The small molecule below binds the protein below.
Small molecule (SMILES): C[C@H]1O[C@@H](n2cnc3c(N)ncnc32)[C@H](O)[C@@H]1O

Binding-site contacts:
Ligand atom C3' contacts residue B121 of chain 1.P at 4.2 Å.
Ligand atom C8 contacts residue LEU486 of chain 1.A at 3.9 Å (hydrophobic).
Ligand atom O2' contacts residue LEU486 of chain 1.A at 4.3 Å.
Ligand atom O3' contacts residue ASP490 of chain 1.A at 4.2 Å.
Ligand atom O4' contacts residue B121 of chain 1.P at 2.8 Å (h-bond).
Ligand atom C2 contacts residue ASP487 of chain 1.A at 3.5 Å.
Ligand atom C4 contacts residue LEU486 of chain 1.A at 3.9 Å (hydrophobic).
Ligand atom O3' contacts residue ASP487 of chain 1.A at 3.0 Å (salt-bridge).
Ligand atom O3' contacts residue B121 of chain 1.P at 3.9 Å.
Ligand atom N6 contacts residue LEU486 of chain 1.A at 4.0 Å.
Ligand atom C6 contacts residue LEU486 of chain 1.A at 3.4 Å (hydrophobic).
Ligand atom C2' contacts residue PRO124 of chain 1.A at 4.3 Å (hydrophobic).
Ligand atom N6 contacts residue B121 of chain 1.P at 4.0 Å.
Ligand atom C1' contacts residue B121 of chain 1.P at 4.1 Å.
Ligand atom C5 contacts residue LEU486 of chain 1.A at 3.8 Å (hydrophobic).
Ligand atom C3' contacts residue ASP487 of chain 1.A at 4.0 Å.
Ligand atom O2' contacts residue ASP487 of chain 1.A at 3.8 Å.
Ligand atom C2' contacts residue ASP487 of chain 1.A at 4.0 Å.
Ligand atom N7 contacts residue LEU486 of chain 1.A at 3.8 Å.
Ligand atom C5' contacts residue B121 of chain 1.P at 2.1 Å.
Ligand atom C6 contacts residue B121 of chain 1.P at 3.8 Å.
Ligand atom N3 contacts residue ASP487 of chain 1.A at 3.5 Å.
Ligand atom N9 contacts residue B121 of chain 1.P at 3.3 Å (h-bond).
Ligand atom N1 contacts residue B121 of chain 1.P at 4.2 Å.
Ligand atom C8 contacts residue B121 of chain 1.P at 3.2 Å.
Ligand atom C4' contacts residue B121 of chain 1.P at 3.0 Å.
Ligand atom C4 contacts residue ASP487 of chain 1.A at 4.2 Å.
Ligand atom O2' contacts residue GLU121 of chain 1.A at 3.5 Å (salt-bridge).
Ligand atom N9 contacts residue LEU486 of chain 1.A at 4.1 Å.
Ligand atom N3 contacts residue B121 of chain 1.P at 4.0 Å.
Ligand atom N7 contacts residue B121 of chain 1.P at 3.1 Å (h-bond).
Ligand atom C2 contacts residue B121 of chain 1.P at 4.2 Å.
Ligand atom C2 contacts residue LEU486 of chain 1.A at 3.2 Å (hydrophobic).
Ligand atom C3' contacts residue PRO124 of chain 1.A at 4.3 Å (hydrophobic).
Ligand atom N3 contacts residue LEU486 of chain 1.A at 3.7 Å.
Ligand atom O3' contacts residue PRO124 of chain 1.A at 4.1 Å.
Ligand atom C4 contacts residue B121 of chain 1.P at 3.3 Å.
Ligand atom O2' contacts residue PRO124 of chain 1.A at 3.9 Å.
Ligand atom C5 contacts residue B121 of chain 1.P at 3.1 Å.
Ligand atom N1 contacts residue LEU486 of chain 1.A at 3.0 Å (h-bond).

Sequence of chain 1.E:
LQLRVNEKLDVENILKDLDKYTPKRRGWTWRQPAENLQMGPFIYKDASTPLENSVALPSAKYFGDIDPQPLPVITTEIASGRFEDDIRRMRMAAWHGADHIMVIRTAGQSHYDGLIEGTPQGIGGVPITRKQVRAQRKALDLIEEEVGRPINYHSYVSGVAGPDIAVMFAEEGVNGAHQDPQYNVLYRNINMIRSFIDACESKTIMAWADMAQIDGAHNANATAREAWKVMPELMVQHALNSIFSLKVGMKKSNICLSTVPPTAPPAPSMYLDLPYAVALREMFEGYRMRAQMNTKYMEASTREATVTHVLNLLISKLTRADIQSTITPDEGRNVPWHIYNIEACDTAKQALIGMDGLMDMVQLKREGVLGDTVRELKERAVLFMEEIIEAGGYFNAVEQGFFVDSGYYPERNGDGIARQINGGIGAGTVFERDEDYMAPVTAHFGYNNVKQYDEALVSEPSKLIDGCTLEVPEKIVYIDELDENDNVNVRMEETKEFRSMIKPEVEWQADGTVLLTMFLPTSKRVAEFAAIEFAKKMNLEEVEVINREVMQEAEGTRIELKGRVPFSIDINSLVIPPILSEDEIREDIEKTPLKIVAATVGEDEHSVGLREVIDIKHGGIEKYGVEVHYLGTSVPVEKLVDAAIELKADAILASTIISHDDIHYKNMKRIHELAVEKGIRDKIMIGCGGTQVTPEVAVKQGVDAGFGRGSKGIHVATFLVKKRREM

Sequence of chain 1.A:
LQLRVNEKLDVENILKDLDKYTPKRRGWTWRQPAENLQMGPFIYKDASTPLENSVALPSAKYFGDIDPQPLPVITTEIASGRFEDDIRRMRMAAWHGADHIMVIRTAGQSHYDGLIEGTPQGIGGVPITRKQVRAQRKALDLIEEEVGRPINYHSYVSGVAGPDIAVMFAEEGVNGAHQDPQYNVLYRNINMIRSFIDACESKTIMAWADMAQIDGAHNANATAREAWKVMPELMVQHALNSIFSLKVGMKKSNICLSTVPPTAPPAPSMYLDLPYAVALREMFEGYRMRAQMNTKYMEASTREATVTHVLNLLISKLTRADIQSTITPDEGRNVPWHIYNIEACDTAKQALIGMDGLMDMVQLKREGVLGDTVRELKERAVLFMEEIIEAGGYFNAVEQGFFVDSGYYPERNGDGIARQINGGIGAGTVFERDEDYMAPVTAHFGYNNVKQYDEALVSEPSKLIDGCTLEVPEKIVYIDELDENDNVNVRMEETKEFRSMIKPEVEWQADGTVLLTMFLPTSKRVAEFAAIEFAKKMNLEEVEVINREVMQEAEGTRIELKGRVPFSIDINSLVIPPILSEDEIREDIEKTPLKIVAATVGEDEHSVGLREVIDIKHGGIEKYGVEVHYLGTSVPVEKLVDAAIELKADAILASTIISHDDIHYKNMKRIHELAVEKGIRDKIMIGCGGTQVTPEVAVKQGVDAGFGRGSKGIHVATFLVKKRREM